Binding-site contacts:
Ligand atom O2N contacts residue PHE98 of chain 1.C at 3.8 Å.
Ligand atom N contacts residue TRP109 of chain 1.D at 3.8 Å.
Ligand atom C5 contacts residue TYR101 of chain 1.D at 3.8 Å (hydrophobic).
Ligand atom O1P contacts residue HIS35 of chain 1.D at 3.9 Å.
Ligand atom O1N contacts residue VAL37 of chain 1.D at 3.0 Å.
Ligand atom C3 contacts residue TRP47 of chain 1.D at 4.0 Å (hydrophobic).
Ligand atom O1N contacts residue PHE98 of chain 1.C at 4.0 Å.
Ligand atom CM contacts residue TYR102 of chain 1.D at 3.0 Å (hydrophobic).
Ligand atom P contacts residue ASP100 of chain 1.D at 3.5 Å.
Ligand atom C1 contacts residue HIS35 of chain 1.D at 3.3 Å.
Ligand atom C6 contacts residue HIS35 of chain 1.D at 4.0 Å.
Ligand atom O2N contacts residue VAL37 of chain 1.D at 3.8 Å.
Ligand atom O1P contacts residue TYR91 of chain 1.C at 3.1 Å.
Ligand atom C4 contacts residue LEU89 of chain 1.C at 3.7 Å (hydrophobic).
Ligand atom P contacts residue TYR101 of chain 1.D at 3.7 Å.
Ligand atom O2N contacts residue LEU89 of chain 1.C at 3.6 Å.
Ligand atom O2P contacts residue TYR101 of chain 1.D at 2.8 Å (h-bond).
Ligand atom C2 contacts residue TYR96 of chain 1.C at 3.8 Å (hydrophobic).
Ligand atom C6 contacts residue TYR101 of chain 1.D at 3.7 Å (hydrophobic).
Ligand atom O2P contacts residue GLY99 of chain 1.D at 3.3 Å.
Ligand atom CM contacts residue TYR91 of chain 1.C at 3.7 Å (hydrophobic).
Ligand atom O3P contacts residue ASP100 of chain 1.D at 3.6 Å.
Ligand atom N contacts residue VAL37 of chain 1.D at 3.8 Å.
Ligand atom C1 contacts residue TYR91 of chain 1.C at 3.6 Å (hydrophobic).
Ligand atom O2N contacts residue TRP109 of chain 1.D at 2.8 Å.
Ligand atom O1N contacts residue TRP47 of chain 1.D at 3.1 Å.
Ligand atom N contacts residue LEU89 of chain 1.C at 3.8 Å.
Ligand atom C3 contacts residue HIS35 of chain 1.D at 3.0 Å.
Ligand atom O3P contacts residue TYR50 of chain 1.D at 4.0 Å.
Ligand atom C4 contacts residue HIS35 of chain 1.D at 3.6 Å.
Ligand atom CM contacts residue TYR101 of chain 1.D at 3.8 Å (hydrophobic).
Ligand atom O3P contacts residue HIS35 of chain 1.D at 2.9 Å (h-bond).
Ligand atom O1N contacts residue HIS35 of chain 1.D at 4.0 Å.
Ligand atom C3 contacts residue TYR96 of chain 1.C at 3.9 Å (hydrophobic).
Ligand atom P contacts residue HIS35 of chain 1.D at 3.8 Å.
Ligand atom O2P contacts residue HIS35 of chain 1.D at 3.9 Å.
Ligand atom C5 contacts residue LEU89 of chain 1.C at 3.3 Å (hydrophobic).
Ligand atom O2P contacts residue ASP100 of chain 1.D at 2.6 Å (salt-bridge).
Ligand atom C2 contacts residue HIS35 of chain 1.D at 2.8 Å.
Ligand atom C6 contacts residue LEU89 of chain 1.C at 4.0 Å (hydrophobic).

Sequence of chain 1.D:
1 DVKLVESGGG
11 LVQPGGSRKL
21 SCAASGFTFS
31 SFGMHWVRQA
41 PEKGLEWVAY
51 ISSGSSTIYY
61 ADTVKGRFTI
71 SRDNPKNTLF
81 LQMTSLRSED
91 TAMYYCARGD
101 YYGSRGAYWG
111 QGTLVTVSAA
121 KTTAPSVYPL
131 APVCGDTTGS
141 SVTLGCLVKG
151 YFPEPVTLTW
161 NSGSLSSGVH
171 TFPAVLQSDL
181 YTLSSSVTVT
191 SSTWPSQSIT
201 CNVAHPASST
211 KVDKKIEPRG

Sequence of chain 1.C:
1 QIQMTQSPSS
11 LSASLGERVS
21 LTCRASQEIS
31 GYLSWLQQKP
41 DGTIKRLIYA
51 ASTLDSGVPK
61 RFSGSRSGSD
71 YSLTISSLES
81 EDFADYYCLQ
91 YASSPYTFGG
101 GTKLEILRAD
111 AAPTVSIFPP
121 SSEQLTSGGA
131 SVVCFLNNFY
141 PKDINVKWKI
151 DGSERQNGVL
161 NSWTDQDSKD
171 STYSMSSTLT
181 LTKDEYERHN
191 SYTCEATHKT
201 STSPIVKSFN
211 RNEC

A small-molecule ligand and the protein it binds are described below.
Small molecule (SMILES): C[P](=O)(O)Oc1ccc([N+](=O)[O-])cc1